Sequence of chain 2.A:
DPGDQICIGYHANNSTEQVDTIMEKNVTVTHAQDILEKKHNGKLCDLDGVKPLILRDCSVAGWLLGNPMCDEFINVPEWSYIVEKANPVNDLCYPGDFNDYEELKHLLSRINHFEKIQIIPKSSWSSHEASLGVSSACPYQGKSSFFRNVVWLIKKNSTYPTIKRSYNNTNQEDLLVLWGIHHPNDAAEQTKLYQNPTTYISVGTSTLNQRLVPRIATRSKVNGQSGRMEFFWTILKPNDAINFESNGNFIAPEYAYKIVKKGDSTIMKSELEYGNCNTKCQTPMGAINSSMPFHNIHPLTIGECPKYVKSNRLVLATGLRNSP

Binding-site contacts:
Ligand atom C8 contacts residue SER221 of chain 2.A at 3.5 Å.
Ligand atom O4 contacts residue ASN240 of chain 3.A at 3.6 Å.
Ligand atom O5 contacts residue ASN169 of chain 3.A at 2.3 Å (h-bond).
Ligand atom C2 contacts residue ASN240 of chain 3.A at 3.9 Å.
Ligand atom C1 contacts residue ASN240 of chain 3.A at 3.9 Å.
Ligand atom C3 contacts residue ASN240 of chain 3.A at 3.5 Å.
Ligand atom C8 contacts residue ASN240 of chain 3.A at 4.0 Å.
Ligand atom C7 contacts residue ALA242 of chain 3.A at 4.3 Å (hydrophobic).
Ligand atom C8 contacts residue ALA242 of chain 3.A at 3.5 Å (hydrophobic).
Ligand atom O5 contacts residue ASN240 of chain 3.A at 4.2 Å.
Ligand atom C7 contacts residue ASN240 of chain 3.A at 4.0 Å.
Ligand atom C7 contacts residue ASN169 of chain 3.A at 3.7 Å.
Ligand atom N2 contacts residue ASP241 of chain 3.A at 4.5 Å.
Ligand atom C1 contacts residue ASN169 of chain 3.A at 1.4 Å.
Ligand atom C3 contacts residue ASN169 of chain 3.A at 3.8 Å.
Ligand atom C8 contacts residue ASP241 of chain 3.A at 3.7 Å.
Ligand atom C4 contacts residue ASN240 of chain 3.A at 3.8 Å.
Ligand atom C5 contacts residue ASN240 of chain 3.A at 3.6 Å.
Ligand atom N2 contacts residue ASN169 of chain 3.A at 3.0 Å (h-bond).
Ligand atom O7 contacts residue ASN169 of chain 3.A at 4.0 Å.
Ligand atom C4 contacts residue ASN169 of chain 3.A at 4.3 Å.
Ligand atom C2 contacts residue ASN169 of chain 3.A at 2.5 Å.
Ligand atom N2 contacts residue ASN240 of chain 3.A at 3.1 Å (h-bond).
Ligand atom O6 contacts residue THR171 of chain 3.A at 4.5 Å.
Ligand atom O6 contacts residue ASN240 of chain 3.A at 4.2 Å.
Ligand atom C5 contacts residue ASN169 of chain 3.A at 3.6 Å.

A small-molecule ligand and the protein it binds are described below.
Small molecule (SMILES): CC(=O)N[C@H]1[C@H](O[C@H]2[C@H](O)[C@@H](NC(C)=O)CO[C@@H]2CO)O[C@H](CO)[C@@H](O)[C@@H]1O

Sequence of chain 3.A:
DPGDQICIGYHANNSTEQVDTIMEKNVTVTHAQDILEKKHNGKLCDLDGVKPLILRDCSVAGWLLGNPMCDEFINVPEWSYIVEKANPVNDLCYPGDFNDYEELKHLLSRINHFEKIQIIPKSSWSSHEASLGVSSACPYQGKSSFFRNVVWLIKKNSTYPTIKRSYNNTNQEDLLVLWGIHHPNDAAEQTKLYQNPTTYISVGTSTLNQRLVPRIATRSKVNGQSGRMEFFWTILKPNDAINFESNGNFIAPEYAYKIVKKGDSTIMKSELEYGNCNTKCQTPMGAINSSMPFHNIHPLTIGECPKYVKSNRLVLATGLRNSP